Sequence of chain 1.C:
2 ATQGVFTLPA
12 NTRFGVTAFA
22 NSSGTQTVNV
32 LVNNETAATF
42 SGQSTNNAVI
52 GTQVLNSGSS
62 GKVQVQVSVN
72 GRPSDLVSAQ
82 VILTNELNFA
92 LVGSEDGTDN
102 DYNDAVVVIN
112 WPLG

Binding-site contacts:
Ligand atom C1 contacts residue SER23 of chain 1.C at 3.4 Å.
Ligand atom O1 contacts residue SER24 of chain 1.C at 4.1 Å.
Ligand atom C5 contacts residue GLY115 of chain 1.D at 4.1 Å.
Ligand atom C4 contacts residue CA1 of chain 1.N at 3.4 Å.
Ligand atom C6 contacts residue GLY115 of chain 1.D at 3.6 Å.
Ligand atom O3 contacts residue ASP100 of chain 1.C at 2.6 Å (salt-bridge).
Ligand atom C4 contacts residue ASP100 of chain 1.C at 3.9 Å.
Ligand atom O4 contacts residue ASP105 of chain 1.C at 3.8 Å.
Ligand atom O2 contacts residue ASP105 of chain 1.C at 3.2 Å (salt-bridge).
Ligand atom C2 contacts residue SER23 of chain 1.C at 3.5 Å.
Ligand atom C2 contacts residue CA1 of chain 1.N at 3.8 Å.
Ligand atom C3 contacts residue ASP105 of chain 1.C at 3.7 Å.
Ligand atom C1 contacts residue SER24 of chain 1.C at 3.7 Å.
Ligand atom O2 contacts residue GLU96 of chain 1.C at 3.4 Å (salt-bridge).
Ligand atom C3 contacts residue CA1 of chain 1.N at 3.4 Å.
Ligand atom O4 contacts residue ASN22 of chain 1.C at 3.1 Å (h-bond).
Ligand atom O2 contacts residue GLY98 of chain 1.C at 4.0 Å.
Ligand atom O3 contacts residue CA1 of chain 1.N at 2.5 Å.
Ligand atom O5 contacts residue SER24 of chain 1.C at 3.0 Å (h-bond).
Ligand atom O4 contacts residue ASP102 of chain 1.C at 4.1 Å.
Ligand atom O3 contacts residue ASP105 of chain 1.C at 3.0 Å (salt-bridge).
Ligand atom O3 contacts residue ASP102 of chain 1.C at 2.9 Å (salt-bridge).
Ligand atom C6 contacts residue THR46 of chain 1.C at 4.0 Å.
Ligand atom C5 contacts residue SER24 of chain 1.C at 3.9 Å.
Ligand atom O4 contacts residue GLY115 of chain 1.D at 2.5 Å (h-bond).
Ligand atom C3 contacts residue ASP100 of chain 1.C at 3.2 Å.
Ligand atom C1 contacts residue ASP97 of chain 1.C at 3.7 Å.
Ligand atom C2 contacts residue ASP105 of chain 1.C at 3.3 Å.
Ligand atom O5 contacts residue SER23 of chain 1.C at 3.4 Å (h-bond).
Ligand atom C6 contacts residue SER24 of chain 1.C at 3.6 Å.
Ligand atom C2 contacts residue CA1 of chain 1.O at 3.3 Å.
Ligand atom O2 contacts residue ASP100 of chain 1.C at 3.7 Å.
Ligand atom O2 contacts residue ASP97 of chain 1.C at 2.6 Å (salt-bridge).
Ligand atom O4 contacts residue CA1 of chain 1.N at 2.5 Å.
Ligand atom C4 contacts residue GLY115 of chain 1.D at 3.4 Å.
Ligand atom O3 contacts residue CA1 of chain 1.O at 2.5 Å.
Ligand atom O2 contacts residue CA1 of chain 1.O at 2.5 Å.
Ligand atom C2 contacts residue ASP97 of chain 1.C at 3.5 Å.
Ligand atom C3 contacts residue CA1 of chain 1.O at 3.4 Å.
Ligand atom O4 contacts residue SER23 of chain 1.C at 3.4 Å.

The small molecule below binds the protein below.
Small molecule (SMILES): C[C@@H]1O[C@@H](O)[C@@H](O)[C@H](O)[C@@H]1O

Sequence of chain 1.D:
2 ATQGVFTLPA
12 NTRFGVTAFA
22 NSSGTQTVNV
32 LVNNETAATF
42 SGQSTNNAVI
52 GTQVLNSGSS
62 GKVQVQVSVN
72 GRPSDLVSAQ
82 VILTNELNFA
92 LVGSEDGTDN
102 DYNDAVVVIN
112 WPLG